A small-molecule ligand and the protein it binds are described below.
Small molecule (SMILES): CC(=O)N[C@H]1[C@H](O[C@H]2[C@H](O)[C@@H](NC(C)=O)CO[C@@H]2CO)O[C@H](CO)[C@@H](O)[C@@H]1O

Binding-site contacts:
Ligand atom C5 contacts residue ASN217 of chain 1.D at 3.7 Å.
Ligand atom C7 contacts residue ASN217 of chain 1.D at 3.4 Å.
Ligand atom C6 contacts residue TYR265 of chain 1.D at 3.2 Å (hydrophobic).
Ligand atom C1 contacts residue ASN217 of chain 1.D at 1.4 Å.
Ligand atom O5 contacts residue TYR265 of chain 1.D at 4.0 Å.
Ligand atom O5 contacts residue ASN217 of chain 1.D at 2.4 Å (h-bond).
Ligand atom O6 contacts residue TYR265 of chain 1.D at 3.4 Å.
Ligand atom C2 contacts residue ASN217 of chain 1.D at 2.4 Å.
Ligand atom O7 contacts residue ASN217 of chain 1.D at 3.5 Å (h-bond).
Ligand atom C8 contacts residue ASN217 of chain 1.D at 4.5 Å.
Ligand atom C4 contacts residue ASN217 of chain 1.D at 4.2 Å.
Ligand atom C3 contacts residue ASN217 of chain 1.D at 3.8 Å.
Ligand atom C5 contacts residue TYR265 of chain 1.D at 4.1 Å (hydrophobic).
Ligand atom N2 contacts residue ASN217 of chain 1.D at 2.9 Å (h-bond).

Sequence of chain 1.D:
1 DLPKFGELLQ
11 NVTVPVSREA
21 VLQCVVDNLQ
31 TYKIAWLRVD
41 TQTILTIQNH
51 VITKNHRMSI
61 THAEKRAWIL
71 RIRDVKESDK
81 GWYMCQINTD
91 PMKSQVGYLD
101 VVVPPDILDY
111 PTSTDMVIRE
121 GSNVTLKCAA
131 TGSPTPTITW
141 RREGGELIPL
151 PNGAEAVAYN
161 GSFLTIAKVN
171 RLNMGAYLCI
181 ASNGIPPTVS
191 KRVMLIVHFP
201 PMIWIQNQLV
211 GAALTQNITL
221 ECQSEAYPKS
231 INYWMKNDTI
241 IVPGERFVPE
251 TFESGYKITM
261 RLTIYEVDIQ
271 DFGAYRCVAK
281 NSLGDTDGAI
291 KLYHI